Binding-site contacts:
Ligand atom O2' contacts residue LEU164 of chain 1.B at 3.7 Å.
Ligand atom C3' contacts residue ASP119 of chain 1.B at 4.0 Å.
Ligand atom N1 contacts residue ALA60 of chain 1.B at 3.9 Å.
Ligand atom O4' contacts residue VAL47 of chain 1.B at 3.9 Å.
Ligand atom C4' contacts residue ILE39 of chain 1.B at 4.0 Å (hydrophobic).
Ligand atom C6 contacts residue LEU164 of chain 1.B at 4.2 Å (hydrophobic).
Ligand atom O5' contacts residue ILE39 of chain 1.B at 3.8 Å.
Ligand atom N1 contacts residue ASP114 of chain 1.B at 4.1 Å.
Ligand atom C6 contacts residue ALA60 of chain 1.B at 3.6 Å (hydrophobic).
Ligand atom N6 contacts residue LEU164 of chain 1.B at 4.2 Å.
Ligand atom N6 contacts residue ALA60 of chain 1.B at 3.3 Å.
Ligand atom O3' contacts residue ASP119 of chain 1.B at 3.1 Å (salt-bridge).
Ligand atom C5' contacts residue GLU41 of chain 1.B at 3.8 Å.
Ligand atom N1 contacts residue LEU115 of chain 1.B at 3.6 Å.
Ligand atom IAE contacts residue LYS62 of chain 1.B at 4.3 Å.
Ligand atom O3' contacts residue LYS122 of chain 1.B at 3.1 Å (salt-bridge).
Ligand atom O2' contacts residue ASP119 of chain 1.B at 2.8 Å (salt-bridge).
Ligand atom C3' contacts residue LYS122 of chain 1.B at 4.2 Å.
Ligand atom C1' contacts residue LYS122 of chain 1.B at 4.3 Å.
Ligand atom C5 contacts residue LEU164 of chain 1.B at 4.2 Å (hydrophobic).
Ligand atom C6 contacts residue ASP114 of chain 1.B at 3.9 Å.
Ligand atom N6 contacts residue LEU115 of chain 1.B at 4.1 Å.
Ligand atom N6 contacts residue MET116 of chain 1.B at 3.9 Å.
Ligand atom C2 contacts residue LEU115 of chain 1.B at 3.8 Å (hydrophobic).
Ligand atom N6 contacts residue ASP114 of chain 1.B at 2.7 Å (salt-bridge).
Ligand atom C6 contacts residue MET116 of chain 1.B at 3.9 Å (hydrophobic).
Ligand atom C2 contacts residue MET116 of chain 1.B at 2.8 Å (hydrophobic).
Ligand atom C7 contacts residue LEU164 of chain 1.B at 4.1 Å (hydrophobic).
Ligand atom IAE contacts residue LEU164 of chain 1.B at 4.3 Å.
Ligand atom C4 contacts residue LEU164 of chain 1.B at 4.3 Å (hydrophobic).
Ligand atom IAE contacts residue GLN113 of chain 1.B at 3.0 Å.
Ligand atom N3 contacts residue MET116 of chain 1.B at 3.9 Å.
Ligand atom O5' contacts residue VAL47 of chain 1.B at 3.8 Å.
Ligand atom N1 contacts residue MET116 of chain 1.B at 2.9 Å (h-bond).
Ligand atom O5' contacts residue GLY40 of chain 1.B at 3.0 Å.
Ligand atom C2' contacts residue ASP119 of chain 1.B at 4.0 Å.
Ligand atom C5' contacts residue GLY40 of chain 1.B at 4.1 Å.
Ligand atom O4' contacts residue ILE39 of chain 1.B at 3.7 Å.
Ligand atom O5' contacts residue GLU41 of chain 1.B at 3.0 Å (salt-bridge).
Ligand atom O2' contacts residue SER161 of chain 1.B at 3.9 Å.

Sequence of chain 1.B:
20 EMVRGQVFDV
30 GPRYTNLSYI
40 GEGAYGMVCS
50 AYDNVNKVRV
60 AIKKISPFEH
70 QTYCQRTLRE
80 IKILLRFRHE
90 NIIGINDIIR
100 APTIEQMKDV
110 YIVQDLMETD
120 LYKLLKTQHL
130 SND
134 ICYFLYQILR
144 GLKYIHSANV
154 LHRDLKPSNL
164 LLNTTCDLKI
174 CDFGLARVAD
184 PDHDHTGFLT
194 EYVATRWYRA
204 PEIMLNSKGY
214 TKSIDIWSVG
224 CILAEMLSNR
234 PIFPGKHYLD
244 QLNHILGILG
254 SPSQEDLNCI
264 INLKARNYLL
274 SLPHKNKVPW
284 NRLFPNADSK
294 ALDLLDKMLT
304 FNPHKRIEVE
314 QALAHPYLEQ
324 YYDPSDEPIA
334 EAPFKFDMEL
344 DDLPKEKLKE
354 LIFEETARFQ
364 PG

The protein below binds the small molecule below.
Small molecule (SMILES): Nc1ncnc2c1c(I)cn2[C@@H]1O[C@H](CO)[C@@H](O)[C@H]1O